Sequence of chain 1.A:
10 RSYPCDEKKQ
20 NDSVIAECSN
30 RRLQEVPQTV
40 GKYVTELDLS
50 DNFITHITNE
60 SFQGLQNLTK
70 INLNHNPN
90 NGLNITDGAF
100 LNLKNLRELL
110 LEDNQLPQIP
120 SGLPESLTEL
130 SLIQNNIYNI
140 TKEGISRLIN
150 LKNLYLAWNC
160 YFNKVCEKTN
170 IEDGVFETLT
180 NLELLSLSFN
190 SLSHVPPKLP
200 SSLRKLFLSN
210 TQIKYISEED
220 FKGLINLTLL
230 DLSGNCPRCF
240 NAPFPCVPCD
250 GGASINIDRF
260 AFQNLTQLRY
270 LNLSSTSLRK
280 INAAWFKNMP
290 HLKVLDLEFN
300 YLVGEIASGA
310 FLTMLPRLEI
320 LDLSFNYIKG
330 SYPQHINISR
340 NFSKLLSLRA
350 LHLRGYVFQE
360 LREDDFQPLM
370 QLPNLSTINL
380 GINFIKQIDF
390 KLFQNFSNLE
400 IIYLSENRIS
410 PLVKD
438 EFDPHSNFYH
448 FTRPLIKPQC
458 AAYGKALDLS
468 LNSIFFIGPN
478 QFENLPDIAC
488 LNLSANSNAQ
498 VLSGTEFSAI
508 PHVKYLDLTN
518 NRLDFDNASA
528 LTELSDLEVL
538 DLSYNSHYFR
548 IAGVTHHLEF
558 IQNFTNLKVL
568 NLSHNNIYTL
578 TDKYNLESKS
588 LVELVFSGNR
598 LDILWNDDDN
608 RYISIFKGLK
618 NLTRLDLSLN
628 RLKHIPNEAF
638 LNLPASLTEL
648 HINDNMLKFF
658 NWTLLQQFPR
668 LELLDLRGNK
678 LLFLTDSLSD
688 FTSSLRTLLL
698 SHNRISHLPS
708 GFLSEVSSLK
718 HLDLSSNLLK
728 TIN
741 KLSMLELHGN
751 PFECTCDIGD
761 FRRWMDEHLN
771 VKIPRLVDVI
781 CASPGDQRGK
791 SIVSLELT

A protein and the small-molecule ligand that binds it are described below.
Small molecule (SMILES): CC(=O)N[C@@H]1[C@@H](O)[C@H](O)[C@@H](CO)O[C@H]1O

Binding-site contacts:
Ligand atom N2 contacts residue ASN138 of chain 1.A at 2.9 Å (h-bond).
Ligand atom C1 contacts residue ASN138 of chain 1.A at 1.4 Å.
Ligand atom C2 contacts residue ASN138 of chain 1.A at 2.5 Å.
Ligand atom C4 contacts residue ASN169 of chain 1.A at 4.3 Å.
Ligand atom C4 contacts residue ASN138 of chain 1.A at 4.3 Å.
Ligand atom C7 contacts residue GLU171 of chain 1.A at 3.9 Å.
Ligand atom C3 contacts residue ASN169 of chain 1.A at 4.4 Å.
Ligand atom O7 contacts residue ASN138 of chain 1.A at 4.0 Å.
Ligand atom O6 contacts residue ASN169 of chain 1.A at 3.9 Å.
Ligand atom C5 contacts residue ASN138 of chain 1.A at 3.7 Å.
Ligand atom C3 contacts residue ASN138 of chain 1.A at 3.8 Å.
Ligand atom O7 contacts residue GLU171 of chain 1.A at 3.6 Å (salt-bridge).
Ligand atom N2 contacts residue ASN169 of chain 1.A at 4.4 Å.
Ligand atom O7 contacts residue ASN169 of chain 1.A at 3.7 Å.
Ligand atom O5 contacts residue ASN169 of chain 1.A at 3.5 Å (h-bond).
Ligand atom O5 contacts residue ASN138 of chain 1.A at 2.5 Å (h-bond).
Ligand atom C1 contacts residue ASN169 of chain 1.A at 3.7 Å.
Ligand atom C8 contacts residue THR140 of chain 1.A at 4.0 Å.
Ligand atom C2 contacts residue ASN169 of chain 1.A at 3.5 Å.
Ligand atom C8 contacts residue GLU171 of chain 1.A at 3.3 Å.
Ligand atom C7 contacts residue ASN138 of chain 1.A at 3.6 Å.
Ligand atom C7 contacts residue THR140 of chain 1.A at 4.3 Å.
Ligand atom C5 contacts residue ASN169 of chain 1.A at 4.3 Å.
Ligand atom C7 contacts residue ASN169 of chain 1.A at 4.4 Å.